This protein binds this small molecule.
Small molecule (SMILES): O=P(O)(O)O[C@@H]1[C@H](O)[C@H](O)[C@@H](OP(=O)(O)O)[C@H](OP(=O)(O)O)[C@H]1O

Binding-site contacts:
Ligand atom O52 contacts residue LYS569 of chain 1.B at 4.1 Å.
Ligand atom P1 contacts residue ARG568 of chain 1.B at 3.4 Å.
Ligand atom O12 contacts residue ARG568 of chain 1.B at 3.2 Å (salt-bridge).
Ligand atom O41 contacts residue LYS569 of chain 1.B at 2.9 Å (salt-bridge).
Ligand atom P4 contacts residue LYS569 of chain 1.B at 4.0 Å.
Ligand atom O43 contacts residue THR268 of chain 1.B at 4.0 Å.
Ligand atom O1 contacts residue ARG568 of chain 1.B at 3.3 Å (salt-bridge).
Ligand atom C4 contacts residue LYS569 of chain 1.B at 4.0 Å.
Ligand atom O53 contacts residue LYS507 of chain 1.B at 3.4 Å (salt-bridge).
Ligand atom O11 contacts residue ARG568 of chain 1.B at 3.1 Å (salt-bridge).
Ligand atom P5 contacts residue LYS507 of chain 1.B at 3.2 Å.
Ligand atom O52 contacts residue ARG270 of chain 1.B at 2.8 Å (salt-bridge).
Ligand atom O51 contacts residue LYS507 of chain 1.B at 2.4 Å (salt-bridge).
Ligand atom O42 contacts residue THR268 of chain 1.B at 3.7 Å.
Ligand atom P5 contacts residue LYS569 of chain 1.B at 3.5 Å.
Ligand atom O5 contacts residue LYS569 of chain 1.B at 3.6 Å (salt-bridge).
Ligand atom O43 contacts residue ARG266 of chain 1.B at 4.3 Å.
Ligand atom P5 contacts residue ARG270 of chain 1.B at 3.3 Å.
Ligand atom O52 contacts residue LYS507 of chain 1.B at 3.7 Å.
Ligand atom O41 contacts residue ARG266 of chain 1.B at 3.2 Å (salt-bridge).
Ligand atom O51 contacts residue ARG510 of chain 1.B at 3.5 Å (salt-bridge).
Ligand atom O5 contacts residue TYR567 of chain 1.B at 3.4 Å (h-bond).
Ligand atom O42 contacts residue LYS569 of chain 1.B at 4.3 Å.
Ligand atom C1 contacts residue ARG568 of chain 1.B at 4.3 Å.
Ligand atom O53 contacts residue ARG270 of chain 1.B at 2.9 Å (salt-bridge).
Ligand atom P4 contacts residue THR268 of chain 1.B at 4.3 Å.
Ligand atom O4 contacts residue LYS569 of chain 1.B at 4.2 Å.
Ligand atom O3 contacts residue ARG568 of chain 1.B at 3.7 Å.
Ligand atom P5 contacts residue TYR567 of chain 1.B at 3.3 Å.
Ligand atom O42 contacts residue ARG266 of chain 1.B at 2.7 Å (salt-bridge).
Ligand atom O4 contacts residue ARG270 of chain 1.B at 4.2 Å.
Ligand atom O5 contacts residue ARG270 of chain 1.B at 4.0 Å.
Ligand atom O53 contacts residue TYR567 of chain 1.B at 3.0 Å (h-bond).
Ligand atom O51 contacts residue TYR567 of chain 1.B at 2.9 Å (h-bond).
Ligand atom P4 contacts residue ARG266 of chain 1.B at 3.5 Å.
Ligand atom O43 contacts residue LEU269 of chain 1.B at 3.5 Å (h-bond).
Ligand atom C6 contacts residue ARG568 of chain 1.B at 4.2 Å.
Ligand atom O6 contacts residue TYR567 of chain 1.B at 3.9 Å.
Ligand atom C5 contacts residue ARG270 of chain 1.B at 4.0 Å.
Ligand atom O51 contacts residue LYS569 of chain 1.B at 2.5 Å (salt-bridge).

Sequence of chain 1.B:
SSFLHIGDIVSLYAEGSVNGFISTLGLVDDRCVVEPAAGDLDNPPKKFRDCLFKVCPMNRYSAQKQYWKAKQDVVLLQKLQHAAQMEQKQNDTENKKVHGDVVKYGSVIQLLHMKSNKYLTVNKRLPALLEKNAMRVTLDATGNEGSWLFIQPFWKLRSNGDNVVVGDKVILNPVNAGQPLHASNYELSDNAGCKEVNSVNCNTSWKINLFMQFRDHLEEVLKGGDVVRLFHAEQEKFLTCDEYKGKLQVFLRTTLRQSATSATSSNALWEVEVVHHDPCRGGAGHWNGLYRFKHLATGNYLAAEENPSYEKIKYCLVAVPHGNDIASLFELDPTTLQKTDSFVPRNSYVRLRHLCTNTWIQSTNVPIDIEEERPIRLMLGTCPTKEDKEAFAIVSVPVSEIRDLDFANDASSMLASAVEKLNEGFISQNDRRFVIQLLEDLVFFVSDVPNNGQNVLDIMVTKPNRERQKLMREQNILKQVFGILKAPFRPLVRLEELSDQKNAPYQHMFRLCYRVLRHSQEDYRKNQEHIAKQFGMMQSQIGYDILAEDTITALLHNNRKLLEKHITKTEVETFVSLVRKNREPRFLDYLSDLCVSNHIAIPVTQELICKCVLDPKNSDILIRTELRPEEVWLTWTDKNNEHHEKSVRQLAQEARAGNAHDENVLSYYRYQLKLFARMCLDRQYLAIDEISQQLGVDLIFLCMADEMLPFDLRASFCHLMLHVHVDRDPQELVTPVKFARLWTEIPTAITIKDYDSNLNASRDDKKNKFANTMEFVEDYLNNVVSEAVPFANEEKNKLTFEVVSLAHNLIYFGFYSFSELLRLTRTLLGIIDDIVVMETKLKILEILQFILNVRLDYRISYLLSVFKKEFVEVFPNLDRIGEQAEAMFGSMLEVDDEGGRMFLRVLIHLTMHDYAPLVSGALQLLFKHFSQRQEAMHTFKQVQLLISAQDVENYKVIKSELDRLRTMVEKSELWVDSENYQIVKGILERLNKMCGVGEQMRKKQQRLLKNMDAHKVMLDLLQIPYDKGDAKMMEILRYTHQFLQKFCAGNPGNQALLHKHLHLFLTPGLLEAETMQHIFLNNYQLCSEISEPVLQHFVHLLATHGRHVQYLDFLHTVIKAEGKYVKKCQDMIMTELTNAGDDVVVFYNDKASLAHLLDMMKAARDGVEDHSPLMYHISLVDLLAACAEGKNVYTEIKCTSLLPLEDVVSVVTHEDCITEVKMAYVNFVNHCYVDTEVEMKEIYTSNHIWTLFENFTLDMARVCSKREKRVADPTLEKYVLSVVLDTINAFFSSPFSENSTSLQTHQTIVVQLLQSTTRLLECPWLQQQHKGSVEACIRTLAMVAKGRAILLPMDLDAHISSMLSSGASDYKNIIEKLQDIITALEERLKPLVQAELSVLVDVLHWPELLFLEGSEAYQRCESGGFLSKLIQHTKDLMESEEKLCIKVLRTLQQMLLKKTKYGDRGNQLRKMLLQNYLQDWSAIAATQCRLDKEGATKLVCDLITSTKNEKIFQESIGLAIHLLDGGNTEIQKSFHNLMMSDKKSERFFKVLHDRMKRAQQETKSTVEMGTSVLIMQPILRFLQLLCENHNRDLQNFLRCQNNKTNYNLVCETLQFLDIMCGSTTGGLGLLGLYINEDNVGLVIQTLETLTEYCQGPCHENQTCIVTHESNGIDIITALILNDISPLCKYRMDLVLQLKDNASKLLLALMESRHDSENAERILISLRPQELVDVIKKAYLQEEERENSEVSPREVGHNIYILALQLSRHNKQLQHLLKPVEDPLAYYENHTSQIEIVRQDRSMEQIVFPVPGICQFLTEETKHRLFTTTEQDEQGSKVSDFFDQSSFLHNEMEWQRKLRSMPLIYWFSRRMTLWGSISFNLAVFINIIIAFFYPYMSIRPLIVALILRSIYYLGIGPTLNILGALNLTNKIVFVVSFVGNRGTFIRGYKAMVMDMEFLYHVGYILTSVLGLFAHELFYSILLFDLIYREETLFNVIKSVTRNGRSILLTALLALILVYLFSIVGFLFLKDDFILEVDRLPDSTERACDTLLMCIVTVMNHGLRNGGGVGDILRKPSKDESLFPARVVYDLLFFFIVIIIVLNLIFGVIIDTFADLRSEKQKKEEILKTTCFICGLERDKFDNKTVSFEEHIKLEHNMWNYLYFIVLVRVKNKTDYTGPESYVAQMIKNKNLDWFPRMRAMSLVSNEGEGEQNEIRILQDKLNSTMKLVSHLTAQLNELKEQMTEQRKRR